Sequence of chain 1.D:
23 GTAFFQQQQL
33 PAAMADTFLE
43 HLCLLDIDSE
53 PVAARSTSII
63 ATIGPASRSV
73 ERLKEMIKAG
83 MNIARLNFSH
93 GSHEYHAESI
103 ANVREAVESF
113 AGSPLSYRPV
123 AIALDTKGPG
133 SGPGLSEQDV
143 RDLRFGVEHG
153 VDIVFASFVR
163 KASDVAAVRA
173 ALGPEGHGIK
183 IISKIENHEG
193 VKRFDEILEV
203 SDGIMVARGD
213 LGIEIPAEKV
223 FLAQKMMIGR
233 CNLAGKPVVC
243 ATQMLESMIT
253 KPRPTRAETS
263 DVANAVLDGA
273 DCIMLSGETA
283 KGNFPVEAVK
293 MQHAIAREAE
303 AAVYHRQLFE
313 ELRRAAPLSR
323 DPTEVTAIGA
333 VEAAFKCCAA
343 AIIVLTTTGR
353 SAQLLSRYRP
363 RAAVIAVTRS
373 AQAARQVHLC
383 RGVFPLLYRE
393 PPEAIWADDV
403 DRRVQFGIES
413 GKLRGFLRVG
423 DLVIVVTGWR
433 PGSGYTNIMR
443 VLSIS

Binding-site contacts:
Ligand atom O5P contacts residue GLY436 of chain 1.D at 2.9 Å (h-bond).
Ligand atom O4 contacts residue TYR437 of chain 1.D at 2.9 Å (h-bond).
Ligand atom C6 contacts residue THR438 of chain 1.D at 3.5 Å.
Ligand atom O4P contacts residue SER435 of chain 1.D at 2.8 Å (h-bond).
Ligand atom O6 contacts residue THR349 of chain 1.D at 3.0 Å (h-bond).
Ligand atom O5P contacts residue SER435 of chain 1.D at 3.2 Å (h-bond).
Ligand atom P1 contacts residue ARG405 of chain 1.D at 3.6 Å.
Ligand atom O2 contacts residue LEU347 of chain 1.D at 3.5 Å.
Ligand atom O6P contacts residue SER353 of chain 1.D at 2.6 Å (h-bond).
Ligand atom P2 contacts residue SER435 of chain 1.D at 3.5 Å.
Ligand atom O1P contacts residue PRO433 of chain 1.D at 3.6 Å.
Ligand atom O4P contacts residue THR350 of chain 1.D at 2.7 Å (h-bond).
Ligand atom O3 contacts residue TRP398 of chain 1.D at 3.7 Å.
Ligand atom C4 contacts residue GLY434 of chain 1.D at 3.3 Å.
Ligand atom C3 contacts residue GLY434 of chain 1.D at 3.5 Å.
Ligand atom O6 contacts residue THR348 of chain 1.D at 3.6 Å.
Ligand atom O4P contacts residue THR348 of chain 1.D at 3.7 Å.
Ligand atom C6 contacts residue SER353 of chain 1.D at 3.7 Å.
Ligand atom C6 contacts residue LEU347 of chain 1.D at 3.6 Å (hydrophobic).
Ligand atom O3 contacts residue ARG432 of chain 1.D at 2.7 Å (salt-bridge).
Ligand atom O4 contacts residue GLY436 of chain 1.D at 3.8 Å.
Ligand atom C5 contacts residue GLY434 of chain 1.D at 3.4 Å.
Ligand atom O4 contacts residue GLY434 of chain 1.D at 2.6 Å (h-bond).
Ligand atom O4P contacts residue THR349 of chain 1.D at 3.3 Å (h-bond).
Ligand atom O2 contacts residue GLY430 of chain 1.D at 3.6 Å (h-bond).
Ligand atom O6P contacts residue THR348 of chain 1.D at 2.6 Å (h-bond).
Ligand atom C3 contacts residue ARG432 of chain 1.D at 3.3 Å.
Ligand atom O4 contacts residue THR438 of chain 1.D at 3.5 Å (h-bond).
Ligand atom O5 contacts residue LEU347 of chain 1.D at 3.8 Å.
Ligand atom P2 contacts residue THR348 of chain 1.D at 3.6 Å.
Ligand atom O1P contacts residue GLY434 of chain 1.D at 2.9 Å (h-bond).
Ligand atom P2 contacts residue THR349 of chain 1.D at 3.7 Å.
Ligand atom O3P contacts residue ARG405 of chain 1.D at 2.8 Å (salt-bridge).
Ligand atom O3 contacts residue GLY430 of chain 1.D at 3.2 Å.
Ligand atom O2P contacts residue ARG405 of chain 1.D at 2.5 Å (salt-bridge).
Ligand atom C1 contacts residue ARG405 of chain 1.D at 3.8 Å.
Ligand atom P2 contacts residue SER353 of chain 1.D at 3.6 Å.
Ligand atom O1 contacts residue GLY434 of chain 1.D at 3.8 Å.
Ligand atom O3P contacts residue TRP398 of chain 1.D at 2.7 Å (h-bond).
Ligand atom O5P contacts residue SER353 of chain 1.D at 3.6 Å.

A protein and the small-molecule ligand that binds it are described below.
Small molecule (SMILES): O=P(O)(O)OC[C@H]1O[C@](O)(COP(=O)(O)O)[C@@H](O)[C@@H]1O